Sequence of chain 2.A:
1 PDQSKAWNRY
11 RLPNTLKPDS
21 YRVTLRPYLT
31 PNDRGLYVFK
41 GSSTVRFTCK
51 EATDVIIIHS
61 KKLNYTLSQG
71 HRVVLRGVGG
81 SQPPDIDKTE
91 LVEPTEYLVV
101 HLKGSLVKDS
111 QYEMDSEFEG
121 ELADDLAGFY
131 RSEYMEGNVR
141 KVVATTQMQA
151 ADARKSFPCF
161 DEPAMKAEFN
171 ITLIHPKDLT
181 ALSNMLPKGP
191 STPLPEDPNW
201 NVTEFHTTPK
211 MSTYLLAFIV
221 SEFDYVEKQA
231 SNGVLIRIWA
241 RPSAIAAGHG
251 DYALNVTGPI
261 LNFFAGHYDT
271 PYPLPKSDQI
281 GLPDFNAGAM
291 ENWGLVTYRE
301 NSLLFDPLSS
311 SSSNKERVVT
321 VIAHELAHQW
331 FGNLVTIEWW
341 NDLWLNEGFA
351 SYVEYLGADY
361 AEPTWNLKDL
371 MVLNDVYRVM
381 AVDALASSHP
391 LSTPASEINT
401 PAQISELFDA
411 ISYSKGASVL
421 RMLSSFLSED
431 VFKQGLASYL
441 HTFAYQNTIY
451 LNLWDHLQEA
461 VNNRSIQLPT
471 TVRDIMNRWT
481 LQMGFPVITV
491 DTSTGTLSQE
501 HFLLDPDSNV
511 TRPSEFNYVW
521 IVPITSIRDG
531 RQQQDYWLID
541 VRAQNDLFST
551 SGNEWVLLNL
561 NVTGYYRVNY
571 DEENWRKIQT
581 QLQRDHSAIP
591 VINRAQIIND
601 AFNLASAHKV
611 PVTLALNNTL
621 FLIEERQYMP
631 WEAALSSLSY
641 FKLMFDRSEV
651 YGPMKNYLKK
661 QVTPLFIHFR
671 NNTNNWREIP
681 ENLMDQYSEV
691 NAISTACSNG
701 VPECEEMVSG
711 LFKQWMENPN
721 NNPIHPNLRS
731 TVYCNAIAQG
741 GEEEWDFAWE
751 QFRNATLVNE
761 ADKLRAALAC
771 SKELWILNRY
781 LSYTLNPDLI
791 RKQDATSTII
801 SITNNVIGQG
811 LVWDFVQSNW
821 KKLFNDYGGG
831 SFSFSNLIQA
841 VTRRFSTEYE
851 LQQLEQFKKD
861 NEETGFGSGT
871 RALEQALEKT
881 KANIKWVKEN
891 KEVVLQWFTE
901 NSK

This protein binds this small molecule.
Small molecule (SMILES): CC(=O)N[C@@H]1[C@@H](O)[C@H](O)[C@@H](CO)O[C@H]1O

Binding-site contacts:
Ligand atom C4 contacts residue ASN754 of chain 2.A at 4.3 Å.
Ligand atom C5 contacts residue ASN754 of chain 2.A at 3.5 Å.
Ligand atom O6 contacts residue THR756 of chain 2.A at 3.7 Å.
Ligand atom O7 contacts residue ASN754 of chain 2.A at 3.8 Å.
Ligand atom C3 contacts residue ASN754 of chain 2.A at 4.0 Å.
Ligand atom C2 contacts residue ASN754 of chain 2.A at 2.6 Å.
Ligand atom O5 contacts residue ASN754 of chain 2.A at 2.4 Å (h-bond).
Ligand atom N2 contacts residue ASN754 of chain 2.A at 3.0 Å (h-bond).
Ligand atom O3 contacts residue ASN720 of chain 2.A at 3.5 Å (h-bond).
Ligand atom C7 contacts residue ASN754 of chain 2.A at 3.6 Å.
Ligand atom C1 contacts residue ASN754 of chain 2.A at 1.4 Å.